The protein below binds the small molecule below.
Small molecule (SMILES): CC(=O)N[C@H]1[C@H](O[C@H]2[C@H](O)[C@@H](NC(C)=O)CO[C@@H]2CO)O[C@H](CO)[C@@H](O)[C@@H]1O

Sequence of chain 33.E:
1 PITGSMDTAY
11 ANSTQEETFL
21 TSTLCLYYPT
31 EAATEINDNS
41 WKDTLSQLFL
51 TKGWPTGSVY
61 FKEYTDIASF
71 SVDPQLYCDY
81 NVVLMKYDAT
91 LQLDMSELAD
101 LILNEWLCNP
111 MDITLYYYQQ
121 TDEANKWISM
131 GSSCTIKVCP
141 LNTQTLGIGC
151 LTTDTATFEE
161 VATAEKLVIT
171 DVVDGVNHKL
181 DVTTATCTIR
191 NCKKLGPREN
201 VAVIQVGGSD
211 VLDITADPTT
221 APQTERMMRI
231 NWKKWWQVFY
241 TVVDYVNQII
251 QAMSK

Binding-site contacts:
Ligand atom C7 contacts residue ASN12 of chain 33.E at 3.9 Å.
Ligand atom O5 contacts residue ASN12 of chain 33.E at 2.7 Å (h-bond).
Ligand atom O7 contacts residue ASN12 of chain 33.E at 3.6 Å.
Ligand atom C2 contacts residue ASN12 of chain 33.E at 3.3 Å.
Ligand atom C5 contacts residue ASN12 of chain 33.E at 4.1 Å.
Ligand atom N2 contacts residue ASN12 of chain 33.E at 3.8 Å.
Ligand atom C1 contacts residue ASN12 of chain 33.E at 2.2 Å.